Binding-site contacts:
Ligand atom C4 contacts residue HEM1 of chain 1.C at 2.8 Å.
Ligand atom C5 contacts residue MET144 of chain 1.A at 4.0 Å (hydrophobic).
Ligand atom C5 contacts residue HEM1 of chain 1.C at 4.0 Å.
Ligand atom C5 contacts residue TRP74 of chain 1.A at 3.4 Å (hydrophobic).
Ligand atom CM1 contacts residue PHE70 of chain 1.A at 3.6 Å (hydrophobic).
Ligand atom N1 contacts residue HEM1 of chain 1.C at 4.0 Å.
Ligand atom C4 contacts residue LEU148 of chain 1.A at 3.8 Å (hydrophobic).
Ligand atom CM1 contacts residue VAL5 of chain 1.A at 3.8 Å (hydrophobic).
Ligand atom N1 contacts residue MET144 of chain 1.A at 4.4 Å.
Ligand atom N3 contacts residue HEM1 of chain 1.C at 1.9 Å.
Ligand atom CM1 contacts residue TRP74 of chain 1.A at 3.3 Å (hydrophobic).
Ligand atom C2 contacts residue TRP74 of chain 1.A at 3.1 Å (hydrophobic).
Ligand atom C5 contacts residue LEU148 of chain 1.A at 3.9 Å (hydrophobic).
Ligand atom C4 contacts residue TRP74 of chain 1.A at 3.4 Å (hydrophobic).
Ligand atom CM1 contacts residue MET144 of chain 1.A at 4.5 Å (hydrophobic).
Ligand atom C2 contacts residue HEM1 of chain 1.C at 2.9 Å.
Ligand atom N1 contacts residue TRP74 of chain 1.A at 3.2 Å.
Ligand atom N3 contacts residue TRP74 of chain 1.A at 3.3 Å (h-bond).
Ligand atom N3 contacts residue HIS105 of chain 1.A at 3.9 Å.

Sequence of chain 1.A:
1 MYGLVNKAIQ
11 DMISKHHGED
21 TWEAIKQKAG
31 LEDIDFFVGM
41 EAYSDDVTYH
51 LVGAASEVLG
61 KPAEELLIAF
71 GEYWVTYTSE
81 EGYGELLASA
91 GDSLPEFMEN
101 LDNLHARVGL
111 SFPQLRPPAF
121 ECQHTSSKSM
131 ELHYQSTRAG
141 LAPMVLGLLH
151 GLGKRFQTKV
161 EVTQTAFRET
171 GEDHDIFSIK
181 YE

A protein and the small-molecule ligand that binds it are described below.
Small molecule (SMILES): Cn1cc[nH+]c1